Sequence of chain 1.B:
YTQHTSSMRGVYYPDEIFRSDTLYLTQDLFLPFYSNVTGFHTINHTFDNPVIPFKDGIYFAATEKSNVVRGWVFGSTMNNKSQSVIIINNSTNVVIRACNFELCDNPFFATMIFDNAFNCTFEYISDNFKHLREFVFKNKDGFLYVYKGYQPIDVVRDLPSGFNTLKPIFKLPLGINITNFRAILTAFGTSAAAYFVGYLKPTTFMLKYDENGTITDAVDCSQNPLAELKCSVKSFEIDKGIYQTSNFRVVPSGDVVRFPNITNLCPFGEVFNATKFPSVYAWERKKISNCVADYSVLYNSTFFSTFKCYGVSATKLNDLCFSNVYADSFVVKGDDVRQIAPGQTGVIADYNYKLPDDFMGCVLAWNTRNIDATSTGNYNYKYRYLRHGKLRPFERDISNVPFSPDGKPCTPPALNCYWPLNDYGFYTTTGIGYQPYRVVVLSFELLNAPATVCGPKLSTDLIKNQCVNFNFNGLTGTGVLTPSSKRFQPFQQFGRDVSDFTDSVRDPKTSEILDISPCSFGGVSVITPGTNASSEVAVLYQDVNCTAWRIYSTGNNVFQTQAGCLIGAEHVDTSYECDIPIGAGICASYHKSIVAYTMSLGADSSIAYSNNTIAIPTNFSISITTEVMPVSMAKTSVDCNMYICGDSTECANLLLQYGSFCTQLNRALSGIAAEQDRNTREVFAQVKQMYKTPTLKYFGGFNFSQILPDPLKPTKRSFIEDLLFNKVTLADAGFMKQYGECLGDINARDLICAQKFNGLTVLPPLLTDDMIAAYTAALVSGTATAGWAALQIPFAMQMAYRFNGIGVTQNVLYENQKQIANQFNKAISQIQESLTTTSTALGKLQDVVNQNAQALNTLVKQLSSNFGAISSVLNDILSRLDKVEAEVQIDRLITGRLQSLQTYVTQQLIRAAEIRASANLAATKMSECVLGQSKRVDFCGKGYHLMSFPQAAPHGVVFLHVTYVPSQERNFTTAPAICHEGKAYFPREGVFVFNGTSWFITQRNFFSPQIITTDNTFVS

This small molecule binds to this protein.
Small molecule (SMILES): CC(=O)N[C@@H]1[C@@H](O)[C@H](O)[C@@H](CO)O[C@H]1O

Binding-site contacts:
Ligand atom C7 contacts residue GLU1061 of chain 1.B at 4.4 Å.
Ligand atom C8 contacts residue ASN1063 of chain 1.B at 4.0 Å.
Ligand atom C1 contacts residue ASN1063 of chain 1.B at 2.4 Å.
Ligand atom C5 contacts residue ASN1063 of chain 1.B at 4.3 Å.
Ligand atom C7 contacts residue ASN1063 of chain 1.B at 3.6 Å.
Ligand atom O7 contacts residue GLU1061 of chain 1.B at 4.1 Å.
Ligand atom N2 contacts residue ASN1063 of chain 1.B at 3.9 Å.
Ligand atom O7 contacts residue ASN1063 of chain 1.B at 3.6 Å.
Ligand atom O5 contacts residue ASN1063 of chain 1.B at 2.9 Å (h-bond).
Ligand atom C2 contacts residue ASN1063 of chain 1.B at 3.5 Å.
Ligand atom C6 contacts residue ALA695 of chain 1.B at 4.5 Å (hydrophobic).
Ligand atom C8 contacts residue GLU1061 of chain 1.B at 3.7 Å.